Sequence of chain 2.A:
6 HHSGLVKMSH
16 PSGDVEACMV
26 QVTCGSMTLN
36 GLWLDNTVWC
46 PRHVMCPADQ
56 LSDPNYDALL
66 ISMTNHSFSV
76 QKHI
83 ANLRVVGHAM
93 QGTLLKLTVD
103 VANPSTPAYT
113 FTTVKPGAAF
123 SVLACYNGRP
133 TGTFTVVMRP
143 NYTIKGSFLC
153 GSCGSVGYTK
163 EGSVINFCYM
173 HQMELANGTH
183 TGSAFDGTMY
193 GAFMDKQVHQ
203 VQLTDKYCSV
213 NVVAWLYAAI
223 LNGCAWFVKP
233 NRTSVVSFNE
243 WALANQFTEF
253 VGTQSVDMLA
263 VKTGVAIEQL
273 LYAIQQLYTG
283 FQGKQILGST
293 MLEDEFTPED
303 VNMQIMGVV

A small-molecule ligand and the protein it binds are described below.
Small molecule (SMILES): CC(C)C[C@H](NC(=O)OC1(Cc2ccccc2)CCN(C(=O)OC(C)(C)C)CC1)C(=O)N[C@@H](C[C@@H]1CCNC1=O)[C@@H](O)S(=O)(=O)O

Binding-site contacts:
Ligand atom C24 contacts residue GLU176 of chain 2.A at 3.0 Å.
Ligand atom C27 contacts residue AVY1 of chain 2.B at 0.0 Å.
Ligand atom C26 contacts residue AVY1 of chain 2.B at 0.0 Å.
Ligand atom C17 contacts residue AVY1 of chain 2.B at 0.0 Å.
Ligand atom N03 contacts residue AVY1 of chain 2.B at 0.0 Å (h-bond).
Ligand atom O18 contacts residue AVY1 of chain 2.B at 0.0 Å (h-bond).
Ligand atom N15 contacts residue AVY1 of chain 2.B at 0.0 Å (h-bond).
Ligand atom N10 contacts residue CYS155 of chain 2.A at 3.0 Å (h-bond).
Ligand atom C13 contacts residue AVY1 of chain 2.B at 0.0 Å.
Ligand atom O20 contacts residue CYS155 of chain 2.A at 2.7 Å (h-bond).
Ligand atom C23 contacts residue AVY1 of chain 2.B at 0.0 Å.
Ligand atom O20 contacts residue AVY1 of chain 2.B at 1.4 Å.
Ligand atom C06 contacts residue AVY1 of chain 2.B at 0.0 Å.
Ligand atom N10 contacts residue GLN174 of chain 2.A at 2.9 Å (h-bond).
Ligand atom C02 contacts residue AVY1 of chain 2.B at 0.0 Å.
Ligand atom O18 contacts residue HIS173 of chain 2.A at 2.7 Å (h-bond).
Ligand atom C05 contacts residue AVY1 of chain 2.B at 0.0 Å.
Ligand atom C30 contacts residue AVY1 of chain 2.B at 0.0 Å.
Ligand atom C25 contacts residue AVY1 of chain 2.B at 0.0 Å.
Ligand atom C08 contacts residue AVY1 of chain 2.B at 0.0 Å.
Ligand atom C19 contacts residue AVY1 of chain 2.B at 0.1 Å.
Ligand atom C29 contacts residue AVY1 of chain 2.B at 0.0 Å.
Ligand atom C09 contacts residue AVY1 of chain 2.B at 0.1 Å.
Ligand atom N15 contacts residue PHE150 of chain 2.A at 3.1 Å (h-bond).
Ligand atom C11 contacts residue AVY1 of chain 2.B at 0.1 Å.
Ligand atom O21 contacts residue AVY1 of chain 2.B at 0.2 Å (h-bond).
Ligand atom C04 contacts residue AVY1 of chain 2.B at 0.0 Å.
Ligand atom O01 contacts residue AVY1 of chain 2.B at 0.0 Å (h-bond).
Ligand atom C11 contacts residue CYS155 of chain 2.A at 2.7 Å (hydrophobic).
Ligand atom O22 contacts residue AVY1 of chain 2.B at 0.0 Å (h-bond).
Ligand atom C28 contacts residue AVY1 of chain 2.B at 0.0 Å.
Ligand atom O01 contacts residue GLU176 of chain 2.A at 3.0 Å (salt-bridge).
Ligand atom N03 contacts residue GLN199 of chain 2.A at 3.0 Å (h-bond).
Ligand atom N10 contacts residue AVY1 of chain 2.B at 0.1 Å (h-bond).
Ligand atom C16 contacts residue AVY1 of chain 2.B at 0.0 Å.
Ligand atom C14 contacts residue AVY1 of chain 2.B at 0.0 Å.
Ligand atom C07 contacts residue AVY1 of chain 2.B at 0.0 Å.
Ligand atom C19 contacts residue CYS155 of chain 2.A at 1.8 Å (hydrophobic).
Ligand atom C12 contacts residue AVY1 of chain 2.B at 0.0 Å.
Ligand atom C24 contacts residue AVY1 of chain 2.B at 0.0 Å.